Sequence of chain 1.A:
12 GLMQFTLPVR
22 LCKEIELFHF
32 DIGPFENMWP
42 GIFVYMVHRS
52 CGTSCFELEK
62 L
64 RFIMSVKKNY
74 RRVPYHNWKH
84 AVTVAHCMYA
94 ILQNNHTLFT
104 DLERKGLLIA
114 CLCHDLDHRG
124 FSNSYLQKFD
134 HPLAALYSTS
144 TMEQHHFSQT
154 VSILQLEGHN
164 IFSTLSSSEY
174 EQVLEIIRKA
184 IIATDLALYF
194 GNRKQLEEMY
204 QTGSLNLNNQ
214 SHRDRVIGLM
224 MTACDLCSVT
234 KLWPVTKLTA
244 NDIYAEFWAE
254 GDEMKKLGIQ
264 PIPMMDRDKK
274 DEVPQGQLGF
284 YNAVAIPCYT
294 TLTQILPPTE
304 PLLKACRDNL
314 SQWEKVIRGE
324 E

Binding-site contacts:
Ligand atom S13 contacts residue PHE283 of chain 1.A at 3.5 Å.
Ligand atom C3 contacts residue MET267 of chain 1.A at 3.8 Å (hydrophobic).
Ligand atom C16 contacts residue GLN280 of chain 1.A at 3.6 Å.
Ligand atom C1 contacts residue TYR247 of chain 1.A at 3.5 Å (hydrophobic).
Ligand atom C1 contacts residue MET267 of chain 1.A at 3.7 Å (hydrophobic).
Ligand atom N6 contacts residue VAL276 of chain 1.A at 3.7 Å.
Ligand atom C1 contacts residue GLY279 of chain 1.A at 3.5 Å.
Ligand atom C15 contacts residue TYR247 of chain 1.A at 3.4 Å (hydrophobic).
Ligand atom N4 contacts residue MET267 of chain 1.A at 3.7 Å.
Ligand atom C14 contacts residue LYS272 of chain 1.A at 3.4 Å.
Ligand atom C21 contacts residue ILE246 of chain 1.A at 3.7 Å (hydrophobic).
Ligand atom N4 contacts residue TYR247 of chain 1.A at 2.5 Å (h-bond).
Ligand atom C11 contacts residue PRO266 of chain 1.A at 3.5 Å (hydrophobic).
Ligand atom O23 contacts residue PHE283 of chain 1.A at 3.5 Å.
Ligand atom C12 contacts residue LYS272 of chain 1.A at 3.8 Å.
Ligand atom C2 contacts residue MET267 of chain 1.A at 3.7 Å (hydrophobic).
Ligand atom C20 contacts residue PHE250 of chain 1.A at 3.6 Å (hydrophobic).
Ligand atom N7 contacts residue GLY279 of chain 1.A at 3.4 Å (h-bond).
Ligand atom C12 contacts residue GLU275 of chain 1.A at 3.8 Å.
Ligand atom C2 contacts residue GLY279 of chain 1.A at 3.8 Å.
Ligand atom C5 contacts residue MET267 of chain 1.A at 3.7 Å (hydrophobic).
Ligand atom C14 contacts residue GLU275 of chain 1.A at 3.6 Å.
Ligand atom C3 contacts residue GLY279 of chain 1.A at 3.6 Å.
Ligand atom S13 contacts residue TYR247 of chain 1.A at 3.8 Å.
Ligand atom N6 contacts residue TYR247 of chain 1.A at 3.5 Å (h-bond).
Ligand atom O23 contacts residue LEU229 of chain 1.A at 3.8 Å.
Ligand atom C14 contacts residue PRO266 of chain 1.A at 3.6 Å (hydrophobic).
Ligand atom S13 contacts residue GLN280 of chain 1.A at 3.7 Å.
Ligand atom C19 contacts residue PHE283 of chain 1.A at 3.6 Å (hydrophobic).
Ligand atom N7 contacts residue MET267 of chain 1.A at 3.7 Å.
Ligand atom C24 contacts residue ILE246 of chain 1.A at 3.7 Å (hydrophobic).
Ligand atom C24 contacts residue SER231 of chain 1.A at 3.6 Å.
Ligand atom C11 contacts residue MET267 of chain 1.A at 3.7 Å (hydrophobic).
Ligand atom N18 contacts residue GLN280 of chain 1.A at 3.0 Å (h-bond).
Ligand atom C15 contacts residue GLN280 of chain 1.A at 3.4 Å.
Ligand atom C9 contacts residue GLY279 of chain 1.A at 3.6 Å.
Ligand atom C20 contacts residue PHE283 of chain 1.A at 3.8 Å (hydrophobic).
Ligand atom C12 contacts residue VAL276 of chain 1.A at 3.6 Å (hydrophobic).
Ligand atom C9 contacts residue TYR247 of chain 1.A at 3.4 Å (hydrophobic).
Ligand atom C22 contacts residue ILE246 of chain 1.A at 3.6 Å (hydrophobic).

The small molecule below binds the protein below.
Small molecule (SMILES): COc1c(C)cnc(CSc2nc3ccc4cccnc4c3[nH]2)c1C